This protein binds this small molecule.
Small molecule (SMILES): CC(=O)N[C@H]1[C@H](O[C@H]2[C@H](O)[C@@H](NC(C)=O)CO[C@@H]2CO)O[C@H](CO)[C@@H](O)[C@@H]1O

Sequence of chain 1.B:
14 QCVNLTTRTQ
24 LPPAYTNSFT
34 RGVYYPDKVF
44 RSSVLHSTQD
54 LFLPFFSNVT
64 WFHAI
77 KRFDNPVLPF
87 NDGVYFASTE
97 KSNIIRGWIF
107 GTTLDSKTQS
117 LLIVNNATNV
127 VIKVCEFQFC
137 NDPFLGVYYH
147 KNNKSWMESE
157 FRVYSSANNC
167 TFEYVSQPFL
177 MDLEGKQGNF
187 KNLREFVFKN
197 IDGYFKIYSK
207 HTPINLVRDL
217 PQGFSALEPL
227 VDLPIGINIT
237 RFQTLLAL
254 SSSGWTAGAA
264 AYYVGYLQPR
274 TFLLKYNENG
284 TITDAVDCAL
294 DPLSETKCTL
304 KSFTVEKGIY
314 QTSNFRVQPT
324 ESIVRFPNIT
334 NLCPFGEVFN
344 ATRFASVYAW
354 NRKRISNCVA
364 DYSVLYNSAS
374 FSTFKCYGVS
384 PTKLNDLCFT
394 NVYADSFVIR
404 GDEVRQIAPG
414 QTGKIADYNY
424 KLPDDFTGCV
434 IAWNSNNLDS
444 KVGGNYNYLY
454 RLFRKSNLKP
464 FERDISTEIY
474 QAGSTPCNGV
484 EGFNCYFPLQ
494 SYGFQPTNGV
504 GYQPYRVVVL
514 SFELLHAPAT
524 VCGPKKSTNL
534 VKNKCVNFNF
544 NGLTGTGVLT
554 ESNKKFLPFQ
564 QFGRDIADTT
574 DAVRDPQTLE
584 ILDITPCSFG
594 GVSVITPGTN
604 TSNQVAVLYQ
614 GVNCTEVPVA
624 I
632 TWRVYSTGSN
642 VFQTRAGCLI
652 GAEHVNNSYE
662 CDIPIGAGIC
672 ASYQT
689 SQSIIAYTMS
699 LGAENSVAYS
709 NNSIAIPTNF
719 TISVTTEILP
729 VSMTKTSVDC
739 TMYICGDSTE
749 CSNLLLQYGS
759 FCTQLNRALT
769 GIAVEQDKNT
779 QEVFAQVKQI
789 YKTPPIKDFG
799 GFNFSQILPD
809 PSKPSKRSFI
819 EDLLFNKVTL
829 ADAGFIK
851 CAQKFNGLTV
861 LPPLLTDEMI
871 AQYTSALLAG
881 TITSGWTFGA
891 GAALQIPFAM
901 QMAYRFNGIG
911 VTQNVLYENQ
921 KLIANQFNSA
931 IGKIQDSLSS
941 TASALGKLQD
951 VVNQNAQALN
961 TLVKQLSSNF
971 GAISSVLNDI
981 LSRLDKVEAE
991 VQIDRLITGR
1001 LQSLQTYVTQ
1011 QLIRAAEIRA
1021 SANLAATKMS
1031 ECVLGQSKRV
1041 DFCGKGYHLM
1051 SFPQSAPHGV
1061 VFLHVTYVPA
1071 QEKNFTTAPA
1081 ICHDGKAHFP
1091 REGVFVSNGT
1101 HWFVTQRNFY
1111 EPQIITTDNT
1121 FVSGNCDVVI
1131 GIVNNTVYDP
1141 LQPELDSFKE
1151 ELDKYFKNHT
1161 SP

Binding-site contacts:
Ligand atom C7 contacts residue THR124 of chain 1.B at 3.4 Å.
Ligand atom C5 contacts residue ASN122 of chain 1.B at 3.6 Å.
Ligand atom C2 contacts residue ASN122 of chain 1.B at 2.5 Å.
Ligand atom C8 contacts residue LYS129 of chain 1.B at 4.4 Å.
Ligand atom C7 contacts residue GLU154 of chain 1.B at 4.5 Å.
Ligand atom N2 contacts residue THR124 of chain 1.B at 3.1 Å (h-bond).
Ligand atom C2 contacts residue THR124 of chain 1.B at 4.4 Å.
Ligand atom C3 contacts residue ASN122 of chain 1.B at 3.8 Å.
Ligand atom C1 contacts residue ASN122 of chain 1.B at 1.4 Å.
Ligand atom C7 contacts residue ASN122 of chain 1.B at 3.6 Å.
Ligand atom C8 contacts residue GLU169 of chain 1.B at 2.7 Å.
Ligand atom C7 contacts residue VAL171 of chain 1.B at 4.5 Å (hydrophobic).
Ligand atom C7 contacts residue GLU169 of chain 1.B at 4.3 Å.
Ligand atom N2 contacts residue ASN122 of chain 1.B at 3.0 Å (h-bond).
Ligand atom C8 contacts residue VAL171 of chain 1.B at 4.0 Å (hydrophobic).
Ligand atom C1 contacts residue THR124 of chain 1.B at 4.5 Å.
Ligand atom O7 contacts residue VAL171 of chain 1.B at 4.0 Å.
Ligand atom C8 contacts residue THR124 of chain 1.B at 2.6 Å.
Ligand atom O5 contacts residue ASN122 of chain 1.B at 2.2 Å (h-bond).
Ligand atom O7 contacts residue ASN122 of chain 1.B at 3.7 Å.
Ligand atom C4 contacts residue ASN122 of chain 1.B at 4.2 Å.
Ligand atom O7 contacts residue GLU154 of chain 1.B at 3.9 Å.